This protein binds this small molecule.
Small molecule (SMILES): Cc1cccc(-c2ccc(OCCCCCN3CCN(c4ccncc4)C3=O)cc2)c1

Sequence of chain 5.C:
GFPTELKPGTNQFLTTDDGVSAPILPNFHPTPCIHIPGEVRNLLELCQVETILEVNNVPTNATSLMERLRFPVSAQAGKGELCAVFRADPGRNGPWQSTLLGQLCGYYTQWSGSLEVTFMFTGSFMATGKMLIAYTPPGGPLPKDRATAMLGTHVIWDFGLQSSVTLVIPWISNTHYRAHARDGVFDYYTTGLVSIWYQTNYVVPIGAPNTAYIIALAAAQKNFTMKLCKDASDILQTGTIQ

Binding-site contacts:
Ligand atom OAB contacts residue ASP112 of chain 4.A at 3.5 Å.
Ligand atom OAW contacts residue ILE111 of chain 4.A at 3.6 Å.
Ligand atom CAM contacts residue ILE24 of chain 4.C at 3.7 Å (hydrophobic).
Ligand atom CAI contacts residue TRP203 of chain 4.A at 3.6 Å (hydrophobic).
Ligand atom CAD contacts residue GLN202 of chain 4.A at 3.5 Å.
Ligand atom CAZ contacts residue MET195 of chain 4.A at 3.9 Å (hydrophobic).
Ligand atom CBC contacts residue TRP203 of chain 4.A at 3.2 Å (hydrophobic).
Ligand atom CAC contacts residue PHE233 of chain 4.A at 3.1 Å (hydrophobic).
Ligand atom NBE contacts residue TRP203 of chain 4.A at 3.2 Å.
Ligand atom CAI contacts residue ASP112 of chain 4.A at 3.5 Å.
Ligand atom CAT contacts residue TYR201 of chain 4.A at 3.5 Å (hydrophobic).
Ligand atom CAH contacts residue ASN228 of chain 4.A at 3.2 Å.
Ligand atom CAL contacts residue ILE111 of chain 4.A at 3.6 Å (hydrophobic).
Ligand atom OAB contacts residue ILE113 of chain 4.A at 3.2 Å (h-bond).
Ligand atom CAD contacts residue ASN228 of chain 4.A at 3.5 Å.
Ligand atom CAE contacts residue ASP112 of chain 4.A at 3.7 Å.
Ligand atom CAE contacts residue THR114 of chain 4.A at 3.5 Å.
Ligand atom CAU contacts residue TYR201 of chain 4.A at 3.8 Å (hydrophobic).
Ligand atom CAJ contacts residue ILE111 of chain 4.A at 3.3 Å (hydrophobic).
Ligand atom CAX contacts residue TRP203 of chain 4.A at 3.6 Å (hydrophobic).
Ligand atom CAU contacts residue ASN228 of chain 4.A at 3.6 Å.
Ligand atom CAA contacts residue PRO177 of chain 4.A at 3.8 Å (hydrophobic).
Ligand atom CAU contacts residue TRP203 of chain 4.A at 3.7 Å (hydrophobic).
Ligand atom CAH contacts residue TRP203 of chain 4.A at 3.5 Å (hydrophobic).
Ligand atom NBE contacts residue ASN228 of chain 4.A at 3.9 Å.
Ligand atom CAA contacts residue ILE24 of chain 4.C at 3.8 Å (hydrophobic).
Ligand atom CAC contacts residue PHE137 of chain 4.A at 3.8 Å (hydrophobic).
Ligand atom CAP contacts residue ILE111 of chain 4.A at 3.8 Å (hydrophobic).
Ligand atom CAN contacts residue PHE155 of chain 4.A at 3.6 Å (hydrophobic).
Ligand atom CAH contacts residue GLN202 of chain 4.A at 3.7 Å.
Ligand atom CAI contacts residue THR114 of chain 4.A at 3.8 Å.
Ligand atom CAK contacts residue VAL192 of chain 4.A at 3.1 Å (hydrophobic).
Ligand atom CAM contacts residue VAL192 of chain 4.A at 3.3 Å (hydrophobic).
Ligand atom CAG contacts residue PHE233 of chain 4.A at 3.2 Å (hydrophobic).
Ligand atom CAK contacts residue MET195 of chain 4.A at 3.6 Å (hydrophobic).
Ligand atom CAR contacts residue PHE135 of chain 4.A at 3.4 Å (hydrophobic).
Ligand atom CAY contacts residue PHE155 of chain 4.A at 3.8 Å (hydrophobic).
Ligand atom CAG contacts residue PHE137 of chain 4.A at 3.7 Å (hydrophobic).
Ligand atom OAW contacts residue MET195 of chain 4.A at 3.5 Å.
Ligand atom CBC contacts residue ASN228 of chain 4.A at 3.9 Å.

Sequence of chain 4.A:
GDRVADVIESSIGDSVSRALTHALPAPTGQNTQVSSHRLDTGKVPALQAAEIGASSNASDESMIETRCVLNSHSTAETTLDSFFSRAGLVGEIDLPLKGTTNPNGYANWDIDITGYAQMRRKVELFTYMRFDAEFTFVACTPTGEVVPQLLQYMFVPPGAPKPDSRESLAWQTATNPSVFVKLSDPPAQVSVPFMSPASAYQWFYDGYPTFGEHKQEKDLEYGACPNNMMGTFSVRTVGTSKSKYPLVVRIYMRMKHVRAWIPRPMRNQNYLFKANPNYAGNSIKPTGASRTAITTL

Sequence of chain 4.C:
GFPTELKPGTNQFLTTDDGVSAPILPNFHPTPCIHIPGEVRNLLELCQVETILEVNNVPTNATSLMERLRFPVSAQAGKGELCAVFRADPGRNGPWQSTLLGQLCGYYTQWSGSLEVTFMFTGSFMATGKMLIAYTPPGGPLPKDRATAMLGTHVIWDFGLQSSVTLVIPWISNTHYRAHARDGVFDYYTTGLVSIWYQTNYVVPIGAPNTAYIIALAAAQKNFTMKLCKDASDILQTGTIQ